Binding-site contacts:
Ligand atom C15 contacts residue MET279 of chain 1.A at 3.4 Å (hydrophobic).
Ligand atom O11 contacts residue PHE294 of chain 1.A at 3.8 Å.
Ligand atom O05 contacts residue MET195 of chain 1.A at 4.0 Å.
Ligand atom C04 contacts residue MET195 of chain 1.A at 3.9 Å (hydrophobic).
Ligand atom O26 contacts residue MET195 of chain 1.A at 3.3 Å.
Ligand atom C23 contacts residue MET195 of chain 1.A at 3.6 Å (hydrophobic).
Ligand atom C01 contacts residue HIS82 of chain 1.A at 4.1 Å.
Ligand atom C18 contacts residue PHE294 of chain 1.A at 3.7 Å (hydrophobic).
Ligand atom O25 contacts residue MET195 of chain 1.A at 3.6 Å.
Ligand atom C04 contacts residue ASP240 of chain 1.A at 4.2 Å.
Ligand atom C18 contacts residue SER290 of chain 1.A at 3.3 Å.
Ligand atom C07 contacts residue PHE262 of chain 1.A at 3.8 Å (hydrophobic).
Ligand atom C22 contacts residue MET195 of chain 1.A at 3.6 Å (hydrophobic).
Ligand atom C17 contacts residue PHE294 of chain 1.A at 3.7 Å (hydrophobic).
Ligand atom C12 contacts residue PHE262 of chain 1.A at 4.1 Å (hydrophobic).
Ligand atom O13 contacts residue PHE294 of chain 1.A at 3.4 Å.
Ligand atom C03 contacts residue MET195 of chain 1.A at 4.2 Å (hydrophobic).
Ligand atom O13 contacts residue GLN291 of chain 1.A at 3.0 Å (h-bond).
Ligand atom C16 contacts residue MET279 of chain 1.A at 3.6 Å (hydrophobic).
Ligand atom C15 contacts residue PHE294 of chain 1.A at 3.6 Å (hydrophobic).
Ligand atom C04 contacts residue LEU241 of chain 1.A at 3.5 Å (hydrophobic).
Ligand atom C06 contacts residue HIS82 of chain 1.A at 3.2 Å.
Ligand atom C10 contacts residue PHE294 of chain 1.A at 3.4 Å (hydrophobic).
Ligand atom C12 contacts residue PHE294 of chain 1.A at 4.0 Å (hydrophobic).
Ligand atom C03 contacts residue LEU241 of chain 1.A at 3.8 Å (hydrophobic).
Ligand atom C09 contacts residue MET279 of chain 1.A at 4.2 Å (hydrophobic).
Ligand atom C17 contacts residue MET279 of chain 1.A at 4.1 Å (hydrophobic).
Ligand atom C16 contacts residue PHE294 of chain 1.A at 3.7 Å (hydrophobic).
Ligand atom C23 contacts residue ILE298 of chain 1.A at 3.8 Å (hydrophobic).
Ligand atom C08 contacts residue PHE294 of chain 1.A at 3.6 Å (hydrophobic).
Ligand atom O05 contacts residue HIS82 of chain 1.A at 4.2 Å.
Ligand atom C14 contacts residue PHE294 of chain 1.A at 3.3 Å (hydrophobic).
Ligand atom C18 contacts residue MET279 of chain 1.A at 3.4 Å (hydrophobic).
Ligand atom C21 contacts residue MET195 of chain 1.A at 3.8 Å (hydrophobic).
Ligand atom C24 contacts residue MET195 of chain 1.A at 4.0 Å (hydrophobic).
Ligand atom C27 contacts residue MET195 of chain 1.A at 3.7 Å (hydrophobic).
Ligand atom C09 contacts residue PHE294 of chain 1.A at 3.5 Å (hydrophobic).
Ligand atom C12 contacts residue ILE258 of chain 1.A at 3.9 Å (hydrophobic).
Ligand atom C24 contacts residue ILE298 of chain 1.A at 3.2 Å (hydrophobic).
Ligand atom C14 contacts residue MET279 of chain 1.A at 3.5 Å (hydrophobic).

A small-molecule ligand and the protein it binds are described below.
Small molecule (SMILES): COc1ccc(-c2cc(C)cc3c2O[C@H](C2CCOCC2)C=C3O)cc1OC

Sequence of chain 1.A:
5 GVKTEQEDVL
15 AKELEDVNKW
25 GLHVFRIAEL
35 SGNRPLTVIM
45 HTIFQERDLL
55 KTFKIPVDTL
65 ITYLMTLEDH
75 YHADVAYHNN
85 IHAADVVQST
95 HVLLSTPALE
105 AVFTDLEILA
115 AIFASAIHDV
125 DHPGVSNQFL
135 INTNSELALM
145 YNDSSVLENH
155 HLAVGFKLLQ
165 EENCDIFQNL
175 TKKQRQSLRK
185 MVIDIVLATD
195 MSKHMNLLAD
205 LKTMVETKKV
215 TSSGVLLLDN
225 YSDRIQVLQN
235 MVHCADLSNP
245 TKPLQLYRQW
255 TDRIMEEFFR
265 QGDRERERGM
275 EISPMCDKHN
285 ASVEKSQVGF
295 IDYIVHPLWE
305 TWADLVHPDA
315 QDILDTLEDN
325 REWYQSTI